Sequence of chain 1.A:
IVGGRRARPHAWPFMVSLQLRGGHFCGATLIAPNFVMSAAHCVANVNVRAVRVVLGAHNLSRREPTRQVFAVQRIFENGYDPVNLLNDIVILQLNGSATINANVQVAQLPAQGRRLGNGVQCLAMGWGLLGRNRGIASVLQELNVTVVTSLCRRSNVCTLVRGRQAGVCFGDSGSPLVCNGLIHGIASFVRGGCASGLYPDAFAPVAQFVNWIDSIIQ

Binding-site contacts:
Ligand atom N2 contacts residue HIS41 of chain 1.A at 3.7 Å.
Ligand atom C13 contacts residue LEU85 of chain 1.A at 3.9 Å (hydrophobic).
Ligand atom C9 contacts residue VAL190 of chain 1.A at 3.3 Å (hydrophobic).
Ligand atom O4 contacts residue VAL190 of chain 1.A at 3.8 Å.
Ligand atom O5 contacts residue GLY171 of chain 1.A at 3.7 Å.
Ligand atom C13 contacts residue ASN84 of chain 1.A at 3.9 Å.
Ligand atom C30 contacts residue SER188 of chain 1.A at 3.9 Å.
Ligand atom C7 contacts residue SER188 of chain 1.A at 3.3 Å.
Ligand atom C1 contacts residue CYS169 of chain 1.A at 3.4 Å (hydrophobic).
Ligand atom C26 contacts residue PHE189 of chain 1.A at 4.0 Å (hydrophobic).
Ligand atom C5 contacts residue VAL190 of chain 1.A at 3.1 Å (hydrophobic).
Ligand atom C26 contacts residue SER188 of chain 1.A at 3.7 Å.
Ligand atom C4 contacts residue VAL190 of chain 1.A at 3.9 Å (hydrophobic).
Ligand atom C29 contacts residue SER173 of chain 1.A at 3.8 Å.
Ligand atom O5 contacts residue SER173 of chain 1.A at 2.4 Å (h-bond).
Ligand atom C7 contacts residue SER173 of chain 1.A at 2.5 Å.
Ligand atom N3 contacts residue PHE189 of chain 1.A at 3.5 Å.
Ligand atom C27 contacts residue SER173 of chain 1.A at 3.3 Å.
Ligand atom C17 contacts residue SER173 of chain 1.A at 3.0 Å.
Ligand atom C28 contacts residue HIS41 of chain 1.A at 3.6 Å.
Ligand atom C27 contacts residue VAL190 of chain 1.A at 4.0 Å (hydrophobic).
Ligand atom C11 contacts residue PHE189 of chain 1.A at 3.9 Å (hydrophobic).
Ligand atom C3 contacts residue PHE170 of chain 1.A at 3.1 Å (hydrophobic).
Ligand atom O5 contacts residue CYS169 of chain 1.A at 3.9 Å.
Ligand atom C13 contacts residue PHE189 of chain 1.A at 3.8 Å (hydrophobic).
Ligand atom C8 contacts residue SER173 of chain 1.A at 3.7 Å.
Ligand atom C17 contacts residue PHE189 of chain 1.A at 3.8 Å (hydrophobic).
Ligand atom O2 contacts residue PHE170 of chain 1.A at 3.8 Å.
Ligand atom O1 contacts residue HIS41 of chain 1.A at 3.9 Å.
Ligand atom C28 contacts residue SER188 of chain 1.A at 3.5 Å.
Ligand atom C11 contacts residue LEU85 of chain 1.A at 3.4 Å (hydrophobic).
Ligand atom O5 contacts residue PHE170 of chain 1.A at 3.9 Å.
Ligand atom O3 contacts residue VAL190 of chain 1.A at 3.9 Å.
Ligand atom C27 contacts residue PHE189 of chain 1.A at 3.9 Å (hydrophobic).
Ligand atom C1 contacts residue PHE170 of chain 1.A at 3.5 Å (hydrophobic).
Ligand atom C17 contacts residue SER188 of chain 1.A at 3.7 Å.
Ligand atom C29 contacts residue HIS41 of chain 1.A at 4.0 Å.
Ligand atom C30 contacts residue SER173 of chain 1.A at 1.5 Å.
Ligand atom N3 contacts residue VAL190 of chain 1.A at 3.2 Å (h-bond).
Ligand atom C27 contacts residue SER188 of chain 1.A at 3.9 Å.

The small molecule below binds the protein below.
Small molecule (SMILES): CC(C)[C@H](C(=O)O)[C@H]1[C@H](NS(C)(=O)=O)CCN1C(=O)c1coc(CN2CCCC2)n1